Sequence of chain 1.K:
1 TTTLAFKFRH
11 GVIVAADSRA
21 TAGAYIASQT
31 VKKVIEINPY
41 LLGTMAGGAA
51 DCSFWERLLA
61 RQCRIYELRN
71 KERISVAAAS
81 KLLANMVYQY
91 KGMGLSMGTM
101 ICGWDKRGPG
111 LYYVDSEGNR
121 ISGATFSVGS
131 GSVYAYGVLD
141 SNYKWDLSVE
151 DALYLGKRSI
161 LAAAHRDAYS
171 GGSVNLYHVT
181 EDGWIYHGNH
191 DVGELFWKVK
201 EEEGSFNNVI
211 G

Sequence of chain 1.L:
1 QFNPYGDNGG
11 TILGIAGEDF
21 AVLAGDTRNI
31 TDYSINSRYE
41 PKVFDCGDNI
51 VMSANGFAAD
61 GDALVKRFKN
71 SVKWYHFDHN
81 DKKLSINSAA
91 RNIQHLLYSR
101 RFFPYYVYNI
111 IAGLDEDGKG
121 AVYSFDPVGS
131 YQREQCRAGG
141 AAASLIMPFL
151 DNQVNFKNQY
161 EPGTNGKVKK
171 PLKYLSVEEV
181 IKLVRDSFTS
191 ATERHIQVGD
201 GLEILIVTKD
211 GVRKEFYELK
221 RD

Binding-site contacts:
Ligand atom C3 contacts residue ALA49 of chain 1.K at 3.6 Å (hydrophobic).
Ligand atom O21 contacts residue THR1 of chain 1.K at 2.2 Å (h-bond).
Ligand atom C9 contacts residue THR1 of chain 1.K at 1.4 Å.
Ligand atom C12 contacts residue THR1 of chain 1.K at 2.4 Å.
Ligand atom C7 contacts residue GLY47 of chain 1.K at 3.7 Å.
Ligand atom C10 contacts residue TYR169 of chain 1.K at 3.6 Å (hydrophobic).
Ligand atom C11 contacts residue TYR169 of chain 1.K at 2.9 Å (hydrophobic).
Ligand atom C1 contacts residue LYS33 of chain 1.K at 3.6 Å.
Ligand atom O49 contacts residue THR21 of chain 1.K at 3.3 Å (h-bond).
Ligand atom O39 contacts residue ALA49 of chain 1.K at 3.2 Å (h-bond).
Ligand atom C24 contacts residue GLY47 of chain 1.K at 3.2 Å.
Ligand atom C12 contacts residue MES1 of chain 1.MA at 3.2 Å.
Ligand atom C7 contacts residue THR1 of chain 1.K at 2.7 Å.
Ligand atom O21 contacts residue GLY47 of chain 1.K at 3.2 Å (h-bond).
Ligand atom C10 contacts residue MES1 of chain 1.MA at 3.7 Å.
Ligand atom C2 contacts residue MET45 of chain 1.K at 3.6 Å (hydrophobic).
Ligand atom N22 contacts residue THR1 of chain 1.K at 3.6 Å (h-bond).
Ligand atom O49 contacts residue ALA20 of chain 1.K at 3.5 Å.
Ligand atom C11 contacts residue LYS33 of chain 1.K at 3.6 Å.
Ligand atom C23 contacts residue GLY47 of chain 1.K at 3.5 Å.
Ligand atom N22 contacts residue GLY47 of chain 1.K at 3.0 Å (h-bond).
Ligand atom C59 contacts residue ASP126 of chain 1.L at 3.1 Å.
Ligand atom O13 contacts residue THR21 of chain 1.K at 3.2 Å (h-bond).
Ligand atom O21 contacts residue MES1 of chain 1.MA at 3.0 Å (h-bond).
Ligand atom C59 contacts residue VAL128 of chain 1.L at 3.7 Å (hydrophobic).
Ligand atom C53 contacts residue PRO127 of chain 1.L at 3.8 Å (hydrophobic).
Ligand atom C51 contacts residue TYR108 of chain 1.L at 3.6 Å (hydrophobic).
Ligand atom C8 contacts residue THR1 of chain 1.K at 2.3 Å.
Ligand atom C4 contacts residue ALA49 of chain 1.K at 3.6 Å (hydrophobic).
Ligand atom N25 contacts residue THR21 of chain 1.K at 3.2 Å (h-bond).
Ligand atom C2 contacts residue LYS33 of chain 1.K at 3.6 Å.
Ligand atom C11 contacts residue ARG19 of chain 1.K at 3.3 Å.
Ligand atom O13 contacts residue THR1 of chain 1.K at 3.6 Å.
Ligand atom C10 contacts residue THR1 of chain 1.K at 1.5 Å.
Ligand atom C40 contacts residue GLY47 of chain 1.K at 3.7 Å.
Ligand atom C1 contacts residue MET45 of chain 1.K at 3.7 Å (hydrophobic).
Ligand atom C6 contacts residue LYS33 of chain 1.K at 3.5 Å.
Ligand atom C27 contacts residue THR21 of chain 1.K at 3.6 Å.
Ligand atom C5 contacts residue LYS33 of chain 1.K at 3.7 Å.
Ligand atom C11 contacts residue THR1 of chain 1.K at 2.4 Å.

The small molecule below binds the protein below.
Small molecule (SMILES): COc1ccc(C[C@H](NC(=O)[C@H](C)NC(=O)C2=CC3=CCC=CC3=C2C)C(=O)N[C@@H](Cc2ccccc2)[C@@H](O)[C@H](C)CO)cc1